Sequence of chain 45.A:
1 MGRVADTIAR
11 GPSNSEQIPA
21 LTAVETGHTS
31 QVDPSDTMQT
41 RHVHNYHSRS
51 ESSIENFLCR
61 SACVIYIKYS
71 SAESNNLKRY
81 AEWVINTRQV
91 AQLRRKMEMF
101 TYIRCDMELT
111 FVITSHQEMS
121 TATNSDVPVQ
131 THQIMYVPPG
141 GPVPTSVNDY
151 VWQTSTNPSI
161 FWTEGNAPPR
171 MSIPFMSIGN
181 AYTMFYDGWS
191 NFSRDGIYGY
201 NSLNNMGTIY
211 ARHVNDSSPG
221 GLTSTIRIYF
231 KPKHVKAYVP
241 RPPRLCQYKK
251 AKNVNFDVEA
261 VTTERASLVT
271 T

Binding-site contacts:
Ligand atom S1 contacts residue GLN233 of chain 17.C at 3.7 Å.
Ligand atom O2 contacts residue GLN233 of chain 17.C at 3.0 Å.
Ligand atom C6 contacts residue GLN153 of chain 45.A at 3.2 Å.
Ligand atom C15 contacts residue TYR66 of chain 17.A at 3.4 Å (hydrophobic).
Ligand atom C3 contacts residue ASN148 of chain 45.A at 3.5 Å.
Ligand atom C16 contacts residue THR235 of chain 17.C at 3.8 Å.
Ligand atom C14 contacts residue TYR66 of chain 17.A at 3.4 Å (hydrophobic).
Ligand atom O5 contacts residue TYR229 of chain 17.A at 3.8 Å.
Ligand atom O2 contacts residue PHE236 of chain 17.C at 3.4 Å (h-bond).
Ligand atom N1 contacts residue PHE236 of chain 17.C at 3.6 Å.
Ligand atom O1 contacts residue TYR150 of chain 45.A at 3.0 Å.
Ligand atom C10 contacts residue ASP234 of chain 17.C at 3.8 Å.
Ligand atom C4 contacts residue ASN148 of chain 45.A at 3.3 Å.
Ligand atom O4 contacts residue ARG227 of chain 17.A at 3.3 Å (salt-bridge).
Ligand atom C6 contacts residue PHE236 of chain 17.C at 3.5 Å (hydrophobic).
Ligand atom O4 contacts residue ARG212 of chain 45.A at 2.8 Å (salt-bridge).
Ligand atom C16 contacts residue PHE236 of chain 17.C at 3.7 Å (hydrophobic).
Ligand atom C2 contacts residue TYR66 of chain 17.A at 3.8 Å (hydrophobic).
Ligand atom C13 contacts residue TYR66 of chain 17.A at 3.4 Å (hydrophobic).
Ligand atom C10 contacts residue ASN148 of chain 45.A at 3.7 Å.
Ligand atom C9 contacts residue ASP234 of chain 17.C at 3.6 Å.
Ligand atom O2 contacts residue THR235 of chain 17.C at 3.0 Å.
Ligand atom O5 contacts residue ARG212 of chain 45.A at 3.3 Å (salt-bridge).
Ligand atom O1 contacts residue ASP149 of chain 45.A at 3.6 Å.
Ligand atom O2 contacts residue ASP234 of chain 17.C at 3.7 Å.
Ligand atom C20 contacts residue ARG212 of chain 45.A at 3.4 Å.
Ligand atom O5 contacts residue ARG227 of chain 17.A at 3.5 Å (salt-bridge).
Ligand atom C8 contacts residue ASN148 of chain 45.A at 3.3 Å.
Ligand atom C5 contacts residue GLN153 of chain 45.A at 3.2 Å.
Ligand atom N1 contacts residue GLN233 of chain 17.C at 3.3 Å (h-bond).
Ligand atom C8 contacts residue ASP234 of chain 17.C at 3.3 Å.
Ligand atom C3 contacts residue ASP149 of chain 45.A at 3.5 Å.
Ligand atom C9 contacts residue ASN148 of chain 45.A at 3.7 Å.
Ligand atom O5 contacts residue TRP152 of chain 45.A at 3.5 Å (h-bond).
Ligand atom O1 contacts residue GLN233 of chain 17.C at 3.5 Å (h-bond).
Ligand atom C1 contacts residue GLN153 of chain 45.A at 3.4 Å.
Ligand atom N1 contacts residue GLN153 of chain 45.A at 2.7 Å (h-bond).
Ligand atom C7 contacts residue THR235 of chain 17.C at 3.8 Å.
Ligand atom C4 contacts residue ASP149 of chain 45.A at 3.5 Å.
Ligand atom C20 contacts residue ARG227 of chain 17.A at 3.6 Å.

Sequence of chain 17.C:
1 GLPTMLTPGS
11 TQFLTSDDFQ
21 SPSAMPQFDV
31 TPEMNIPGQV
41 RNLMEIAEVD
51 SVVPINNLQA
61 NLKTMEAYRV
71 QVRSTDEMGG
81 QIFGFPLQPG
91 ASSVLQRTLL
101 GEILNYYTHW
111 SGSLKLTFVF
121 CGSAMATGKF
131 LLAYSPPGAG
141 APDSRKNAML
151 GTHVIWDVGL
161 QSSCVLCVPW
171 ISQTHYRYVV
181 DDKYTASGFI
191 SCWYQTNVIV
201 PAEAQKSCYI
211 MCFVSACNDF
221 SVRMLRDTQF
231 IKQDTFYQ

The protein below binds the small molecule below.
Small molecule (SMILES): CCCOc1ccc2cc(S(=O)(=O)Nc3ccc(C(=O)O)cc3)ccc2c1

Sequence of chain 17.A:
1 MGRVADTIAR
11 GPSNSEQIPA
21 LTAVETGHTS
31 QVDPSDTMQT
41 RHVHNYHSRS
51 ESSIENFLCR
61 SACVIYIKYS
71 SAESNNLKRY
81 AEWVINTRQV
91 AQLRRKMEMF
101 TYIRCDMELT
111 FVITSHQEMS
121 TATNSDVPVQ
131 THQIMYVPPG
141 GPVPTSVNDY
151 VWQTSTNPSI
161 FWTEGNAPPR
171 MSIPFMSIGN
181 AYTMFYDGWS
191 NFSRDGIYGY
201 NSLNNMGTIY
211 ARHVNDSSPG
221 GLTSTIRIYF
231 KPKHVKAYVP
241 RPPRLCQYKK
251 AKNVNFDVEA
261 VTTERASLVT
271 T